This protein binds this small molecule.
Small molecule (SMILES): CC(=O)C(=O)O

Sequence of chain 1.A:
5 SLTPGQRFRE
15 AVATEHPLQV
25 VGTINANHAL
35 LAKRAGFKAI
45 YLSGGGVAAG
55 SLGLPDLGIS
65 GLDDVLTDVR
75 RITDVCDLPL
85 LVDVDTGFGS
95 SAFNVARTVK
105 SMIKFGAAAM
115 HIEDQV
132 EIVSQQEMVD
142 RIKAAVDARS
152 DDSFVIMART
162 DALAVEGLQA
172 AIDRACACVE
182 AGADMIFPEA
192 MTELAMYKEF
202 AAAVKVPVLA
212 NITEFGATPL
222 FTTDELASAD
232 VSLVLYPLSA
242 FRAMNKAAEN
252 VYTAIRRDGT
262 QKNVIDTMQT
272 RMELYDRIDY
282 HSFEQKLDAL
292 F

Binding-site contacts:
Ligand atom CA contacts residue PHE92 of chain 1.A at 3.5 Å (hydrophobic).
Ligand atom C contacts residue ILE63 of chain 1.D at 3.6 Å (hydrophobic).
Ligand atom CA contacts residue ASN98 of chain 1.A at 3.5 Å.
Ligand atom C contacts residue LEU66 of chain 1.A at 4.1 Å (hydrophobic).
Ligand atom O contacts residue ARG101 of chain 1.A at 3.3 Å (salt-bridge).
Ligand atom C contacts residue ASN98 of chain 1.A at 4.2 Å.
Ligand atom C contacts residue PHE92 of chain 1.A at 3.9 Å (hydrophobic).
Ligand atom OXT contacts residue PHE92 of chain 1.A at 3.3 Å (h-bond).
Ligand atom O3 contacts residue ASN98 of chain 1.A at 2.8 Å (h-bond).
Ligand atom CB contacts residue ASN98 of chain 1.A at 3.2 Å.
Ligand atom O contacts residue ILE63 of chain 1.D at 3.3 Å (h-bond).
Ligand atom CB contacts residue THR102 of chain 1.A at 3.3 Å.
Ligand atom CB contacts residue ARG101 of chain 1.A at 4.2 Å.
Ligand atom OXT contacts residue ASN98 of chain 1.A at 4.5 Å.
Ligand atom CB contacts residue LEU66 of chain 1.A at 3.6 Å (hydrophobic).
Ligand atom O contacts residue GLY65 of chain 1.D at 4.2 Å.
Ligand atom O3 contacts residue ARG101 of chain 1.A at 3.8 Å.
Ligand atom CA contacts residue LEU66 of chain 1.A at 4.1 Å (hydrophobic).
Ligand atom O3 contacts residue PHE92 of chain 1.A at 4.1 Å.
Ligand atom CA contacts residue ARG101 of chain 1.A at 4.1 Å.
Ligand atom CA contacts residue ILE63 of chain 1.D at 3.7 Å (hydrophobic).
Ligand atom CB contacts residue GLY91 of chain 1.A at 3.9 Å.
Ligand atom CB contacts residue PHE92 of chain 1.A at 3.1 Å (hydrophobic).
Ligand atom OXT contacts residue ILE63 of chain 1.D at 4.4 Å.
Ligand atom C contacts residue ARG101 of chain 1.A at 4.4 Å.
Ligand atom O3 contacts residue ILE63 of chain 1.D at 3.0 Å (h-bond).
Ligand atom O contacts residue LEU66 of chain 1.A at 3.9 Å.

Sequence of chain 1.D:
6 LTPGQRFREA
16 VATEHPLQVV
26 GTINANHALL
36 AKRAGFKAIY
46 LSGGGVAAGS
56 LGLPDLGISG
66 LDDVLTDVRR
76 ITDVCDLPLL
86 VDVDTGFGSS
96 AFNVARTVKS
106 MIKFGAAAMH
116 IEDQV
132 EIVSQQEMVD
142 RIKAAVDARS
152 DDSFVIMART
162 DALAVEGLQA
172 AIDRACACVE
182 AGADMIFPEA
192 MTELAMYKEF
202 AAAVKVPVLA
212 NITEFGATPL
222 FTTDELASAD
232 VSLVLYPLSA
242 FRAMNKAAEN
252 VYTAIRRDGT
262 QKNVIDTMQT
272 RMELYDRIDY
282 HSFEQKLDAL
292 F